A small-molecule ligand and the protein it binds are described below.
Small molecule (SMILES): CC(=O)N[C@@H]1[C@@H](O)[C@H](O)[C@@H](CO)O[C@H]1O

Binding-site contacts:
Ligand atom O7 contacts residue ASN159 of chain 1.A at 3.1 Å (h-bond).
Ligand atom N2 contacts residue THR210 of chain 1.A at 4.2 Å.
Ligand atom C4 contacts residue ASN159 of chain 1.A at 4.2 Å.
Ligand atom C8 contacts residue PHE158 of chain 1.A at 4.0 Å (hydrophobic).
Ligand atom C3 contacts residue PHE158 of chain 1.A at 4.4 Å (hydrophobic).
Ligand atom C1 contacts residue ASN159 of chain 1.A at 1.4 Å.
Ligand atom N2 contacts residue PHE158 of chain 1.A at 3.3 Å.
Ligand atom C1 contacts residue PHE158 of chain 1.A at 3.6 Å (hydrophobic).
Ligand atom C3 contacts residue ASN159 of chain 1.A at 3.8 Å.
Ligand atom C8 contacts residue LEU167 of chain 1.A at 4.1 Å (hydrophobic).
Ligand atom O5 contacts residue ASN159 of chain 1.A at 2.4 Å (h-bond).
Ligand atom O3 contacts residue THR210 of chain 1.A at 4.2 Å.
Ligand atom N2 contacts residue ASN159 of chain 1.A at 2.9 Å (h-bond).
Ligand atom C2 contacts residue PHE158 of chain 1.A at 3.9 Å (hydrophobic).
Ligand atom C7 contacts residue PHE158 of chain 1.A at 4.0 Å (hydrophobic).
Ligand atom C2 contacts residue ASN159 of chain 1.A at 2.5 Å.
Ligand atom C7 contacts residue ASN159 of chain 1.A at 3.2 Å.
Ligand atom C8 contacts residue ASN159 of chain 1.A at 4.4 Å.
Ligand atom C7 contacts residue THR210 of chain 1.A at 4.2 Å.
Ligand atom C8 contacts residue THR210 of chain 1.A at 3.3 Å.
Ligand atom C5 contacts residue ASN159 of chain 1.A at 3.7 Å.

Sequence of chain 1.A:
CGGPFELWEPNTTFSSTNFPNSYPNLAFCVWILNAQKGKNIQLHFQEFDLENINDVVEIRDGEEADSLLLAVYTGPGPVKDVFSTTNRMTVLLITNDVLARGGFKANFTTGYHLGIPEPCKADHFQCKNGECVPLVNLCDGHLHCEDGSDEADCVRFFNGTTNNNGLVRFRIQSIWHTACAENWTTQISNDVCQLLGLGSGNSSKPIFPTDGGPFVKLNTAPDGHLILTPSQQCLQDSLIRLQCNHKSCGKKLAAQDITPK